Sequence of chain 1.I:
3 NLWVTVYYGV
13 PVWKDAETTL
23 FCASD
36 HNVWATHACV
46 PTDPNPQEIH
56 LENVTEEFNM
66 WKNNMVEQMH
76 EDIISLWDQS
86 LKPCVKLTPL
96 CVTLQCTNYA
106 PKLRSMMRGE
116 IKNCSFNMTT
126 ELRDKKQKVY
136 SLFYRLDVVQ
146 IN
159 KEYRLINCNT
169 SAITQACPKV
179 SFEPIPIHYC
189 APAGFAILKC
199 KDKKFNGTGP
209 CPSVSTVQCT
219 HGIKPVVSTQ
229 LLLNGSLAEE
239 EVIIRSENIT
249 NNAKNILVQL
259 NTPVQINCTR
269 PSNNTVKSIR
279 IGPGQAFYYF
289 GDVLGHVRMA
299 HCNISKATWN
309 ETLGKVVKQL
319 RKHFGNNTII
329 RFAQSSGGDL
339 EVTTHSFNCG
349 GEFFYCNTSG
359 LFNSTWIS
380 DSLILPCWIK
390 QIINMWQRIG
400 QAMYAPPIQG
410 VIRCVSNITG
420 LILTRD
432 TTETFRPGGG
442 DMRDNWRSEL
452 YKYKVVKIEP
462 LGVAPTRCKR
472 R

Sequence of chain 1.C:
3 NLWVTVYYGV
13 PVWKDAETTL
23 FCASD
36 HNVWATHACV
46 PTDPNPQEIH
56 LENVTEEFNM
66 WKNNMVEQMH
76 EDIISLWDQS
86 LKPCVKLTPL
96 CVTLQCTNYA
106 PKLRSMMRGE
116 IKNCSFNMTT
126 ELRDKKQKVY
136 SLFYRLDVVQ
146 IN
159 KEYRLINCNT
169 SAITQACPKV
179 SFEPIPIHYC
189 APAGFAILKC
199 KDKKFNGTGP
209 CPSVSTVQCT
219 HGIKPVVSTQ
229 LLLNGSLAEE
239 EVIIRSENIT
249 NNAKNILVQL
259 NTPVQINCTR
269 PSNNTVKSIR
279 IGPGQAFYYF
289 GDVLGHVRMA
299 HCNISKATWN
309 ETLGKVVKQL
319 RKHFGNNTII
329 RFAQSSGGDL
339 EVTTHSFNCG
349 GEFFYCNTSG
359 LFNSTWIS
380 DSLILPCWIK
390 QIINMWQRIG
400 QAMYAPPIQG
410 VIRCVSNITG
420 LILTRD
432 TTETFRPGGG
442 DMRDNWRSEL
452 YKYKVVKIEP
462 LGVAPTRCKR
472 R

Binding-site contacts:
Ligand atom O7 contacts residue ASN167 of chain 1.I at 3.1 Å (h-bond).
Ligand atom C3 contacts residue ASN167 of chain 1.I at 3.6 Å.
Ligand atom C5 contacts residue ASN167 of chain 1.I at 3.6 Å.
Ligand atom C8 contacts residue ASN167 of chain 1.I at 4.0 Å.
Ligand atom C8 contacts residue ARG278 of chain 1.C at 3.9 Å.
Ligand atom C2 contacts residue ASN167 of chain 1.I at 2.5 Å.
Ligand atom O5 contacts residue ASN167 of chain 1.I at 2.4 Å (h-bond).
Ligand atom C1 contacts residue ARG162 of chain 1.I at 4.1 Å.
Ligand atom N2 contacts residue ASN167 of chain 1.I at 2.8 Å (h-bond).
Ligand atom O7 contacts residue ARG278 of chain 1.C at 2.9 Å (salt-bridge).
Ligand atom C4 contacts residue ASN167 of chain 1.I at 4.3 Å.
Ligand atom C8 contacts residue THR168 of chain 1.I at 3.6 Å.
Ligand atom O5 contacts residue ARG162 of chain 1.I at 3.4 Å (salt-bridge).
Ligand atom C7 contacts residue ASN167 of chain 1.I at 3.1 Å.
Ligand atom C7 contacts residue ARG278 of chain 1.C at 3.7 Å.
Ligand atom C1 contacts residue ASN167 of chain 1.I at 1.4 Å.

A small-molecule ligand and the protein it binds are described below.
Small molecule (SMILES): CC(=O)N[C@H]1[C@H](O[C@H]2[C@H](O)[C@@H](NC(C)=O)CO[C@@H]2CO)O[C@H](CO)[C@@H](O)[C@@H]1O